Sequence of chain 4.A:
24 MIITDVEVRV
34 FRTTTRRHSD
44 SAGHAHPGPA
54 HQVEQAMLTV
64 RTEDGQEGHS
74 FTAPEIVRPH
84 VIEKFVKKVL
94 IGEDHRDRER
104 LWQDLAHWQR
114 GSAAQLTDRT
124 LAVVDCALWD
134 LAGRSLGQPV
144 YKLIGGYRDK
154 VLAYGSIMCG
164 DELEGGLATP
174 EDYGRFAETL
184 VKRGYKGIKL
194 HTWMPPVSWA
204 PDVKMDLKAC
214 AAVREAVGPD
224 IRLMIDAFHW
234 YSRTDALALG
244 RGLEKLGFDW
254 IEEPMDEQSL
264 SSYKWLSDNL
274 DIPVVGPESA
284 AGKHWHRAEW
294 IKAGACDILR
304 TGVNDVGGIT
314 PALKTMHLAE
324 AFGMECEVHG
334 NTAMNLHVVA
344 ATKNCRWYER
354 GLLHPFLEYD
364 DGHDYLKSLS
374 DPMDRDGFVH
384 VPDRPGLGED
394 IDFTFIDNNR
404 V

Binding-site contacts:
Ligand atom ON contacts residue XYH1 of chain 4.Q at 0.6 Å (h-bond).
Ligand atom C5 contacts residue HIS47 of chain 4.B at 3.2 Å.
Ligand atom O2 contacts residue HIS332 of chain 4.B at 3.2 Å (h-bond).
Ligand atom O1 contacts residue MG1 of chain 4.O at 2.1 Å.
Ligand atom O5A contacts residue XYH1 of chain 4.Q at 0.3 Å (h-bond).
Ligand atom O4 contacts residue HIS232 of chain 4.B at 3.0 Å (h-bond).
Ligand atom N contacts residue ASP229 of chain 4.B at 3.2 Å (salt-bridge).
Ligand atom ON contacts residue LYS192 of chain 4.B at 2.6 Å (salt-bridge).
Ligand atom C2 contacts residue HIS194 of chain 4.B at 3.4 Å.
Ligand atom C2 contacts residue XYH1 of chain 4.Q at 0.8 Å.
Ligand atom O2 contacts residue XYH1 of chain 4.Q at 1.1 Å.
Ligand atom O5A contacts residue HIS47 of chain 4.B at 3.0 Å (h-bond).
Ligand atom ON contacts residue GLU255 of chain 4.B at 2.7 Å (salt-bridge).
Ligand atom ON contacts residue GLU352 of chain 4.B at 3.4 Å (salt-bridge).
Ligand atom ON contacts residue ASP229 of chain 4.B at 2.8 Å (salt-bridge).
Ligand atom O1 contacts residue ASP229 of chain 4.B at 3.0 Å (salt-bridge).
Ligand atom O1 contacts residue GLU281 of chain 4.B at 2.8 Å (salt-bridge).
Ligand atom ON contacts residue ARG303 of chain 4.B at 2.9 Å (salt-bridge).
Ligand atom N contacts residue HIS194 of chain 4.B at 3.0 Å (h-bond).
Ligand atom N contacts residue MG1 of chain 4.O at 2.7 Å.
Ligand atom O3 contacts residue XYH1 of chain 4.Q at 1.1 Å (h-bond).
Ligand atom O5A contacts residue HIS232 of chain 4.B at 2.6 Å (h-bond).
Ligand atom O3 contacts residue ARG113 of chain 4.A at 3.0 Å (salt-bridge).
Ligand atom O4 contacts residue XYH1 of chain 4.Q at 0.4 Å (h-bond).
Ligand atom C5 contacts residue XYH1 of chain 4.Q at 0.1 Å.
Ligand atom N contacts residue XYH1 of chain 4.Q at 0.7 Å (h-bond).
Ligand atom C1 contacts residue MG1 of chain 4.O at 2.7 Å.
Ligand atom C4 contacts residue XYH1 of chain 4.Q at 0.3 Å.
Ligand atom C1 contacts residue XYH1 of chain 4.Q at 0.5 Å.
Ligand atom O1 contacts residue XYH1 of chain 4.Q at 0.2 Å (h-bond).
Ligand atom O5B contacts residue HIS47 of chain 4.B at 2.8 Å (h-bond).
Ligand atom O5A contacts residue ARG113 of chain 4.A at 3.1 Å (salt-bridge).
Ligand atom ON contacts residue MG1 of chain 4.O at 2.0 Å.
Ligand atom N contacts residue GLU352 of chain 4.B at 3.1 Å (salt-bridge).
Ligand atom C1 contacts residue HIS194 of chain 4.B at 3.1 Å.
Ligand atom O5B contacts residue XYH1 of chain 4.Q at 0.1 Å (h-bond).
Ligand atom O4 contacts residue HIS194 of chain 4.B at 3.0 Å.
Ligand atom C1 contacts residue ASP229 of chain 4.B at 3.3 Å.
Ligand atom C3 contacts residue XYH1 of chain 4.Q at 0.4 Å.
Ligand atom ON contacts residue GLU281 of chain 4.B at 3.0 Å (salt-bridge).

Sequence of chain 4.B:
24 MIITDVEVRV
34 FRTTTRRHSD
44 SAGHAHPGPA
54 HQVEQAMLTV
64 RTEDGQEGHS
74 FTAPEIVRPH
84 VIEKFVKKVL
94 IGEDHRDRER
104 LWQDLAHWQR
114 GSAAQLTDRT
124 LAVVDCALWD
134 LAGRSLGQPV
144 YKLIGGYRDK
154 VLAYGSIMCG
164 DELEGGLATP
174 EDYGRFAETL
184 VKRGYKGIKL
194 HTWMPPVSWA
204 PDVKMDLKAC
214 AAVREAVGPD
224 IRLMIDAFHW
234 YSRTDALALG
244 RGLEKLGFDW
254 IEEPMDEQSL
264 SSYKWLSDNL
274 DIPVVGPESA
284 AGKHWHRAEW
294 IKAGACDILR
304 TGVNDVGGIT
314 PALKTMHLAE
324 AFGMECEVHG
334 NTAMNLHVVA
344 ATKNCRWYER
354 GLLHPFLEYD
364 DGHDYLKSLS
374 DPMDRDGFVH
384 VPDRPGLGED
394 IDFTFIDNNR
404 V

This protein binds this small molecule.
Small molecule (SMILES): O=C(O)[C@H](O)[C@@H](O)[C@@H](O)C(=O)NO